Sequence of chain 1.A:
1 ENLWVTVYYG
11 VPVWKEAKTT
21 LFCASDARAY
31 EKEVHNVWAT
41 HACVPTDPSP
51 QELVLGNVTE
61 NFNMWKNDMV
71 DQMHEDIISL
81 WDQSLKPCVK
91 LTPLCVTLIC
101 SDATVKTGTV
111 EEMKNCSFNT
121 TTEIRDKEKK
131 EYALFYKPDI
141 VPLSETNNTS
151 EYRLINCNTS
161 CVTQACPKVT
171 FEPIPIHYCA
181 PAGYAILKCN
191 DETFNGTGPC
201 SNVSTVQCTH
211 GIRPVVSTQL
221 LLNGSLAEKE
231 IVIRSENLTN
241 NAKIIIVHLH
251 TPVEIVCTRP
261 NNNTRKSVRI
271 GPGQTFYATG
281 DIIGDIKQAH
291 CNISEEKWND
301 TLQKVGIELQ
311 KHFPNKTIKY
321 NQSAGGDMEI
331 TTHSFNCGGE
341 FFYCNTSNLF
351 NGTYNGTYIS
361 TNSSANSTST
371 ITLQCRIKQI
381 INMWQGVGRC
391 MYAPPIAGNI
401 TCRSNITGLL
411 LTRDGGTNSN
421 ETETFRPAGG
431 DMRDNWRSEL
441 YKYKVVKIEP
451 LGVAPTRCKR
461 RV

This small molecule binds to this protein.
Small molecule (SMILES): CC(=O)N[C@H]1[C@H](O[C@H]2[C@H](O)[C@@H](NC(C)=O)CO[C@@H]2CO)O[C@H](CO)[C@@H](O)[C@@H]1O

Binding-site contacts:
Ligand atom O7 contacts residue ASN158 of chain 1.A at 3.8 Å.
Ligand atom O7 contacts residue LEU143 of chain 1.A at 4.5 Å.
Ligand atom C6 contacts residue ASN158 of chain 1.A at 4.2 Å.
Ligand atom C3 contacts residue ASN158 of chain 1.A at 3.3 Å.
Ligand atom O3 contacts residue ASN158 of chain 1.A at 4.1 Å.
Ligand atom C8 contacts residue ASN158 of chain 1.A at 3.5 Å.
Ligand atom C4 contacts residue ASN158 of chain 1.A at 3.6 Å.
Ligand atom O6 contacts residue ASN158 of chain 1.A at 4.4 Å.
Ligand atom N2 contacts residue ASN158 of chain 1.A at 2.6 Å (h-bond).
Ligand atom C5 contacts residue ASN158 of chain 1.A at 3.3 Å.
Ligand atom O5 contacts residue ASN158 of chain 1.A at 2.0 Å (h-bond).
Ligand atom C1 contacts residue ASN158 of chain 1.A at 1.3 Å.
Ligand atom O7 contacts residue ARG153 of chain 1.A at 2.6 Å (salt-bridge).
Ligand atom C7 contacts residue ARG153 of chain 1.A at 3.8 Å.
Ligand atom N2 contacts residue ARG153 of chain 1.A at 4.2 Å.
Ligand atom C7 contacts residue ASN158 of chain 1.A at 3.2 Å.
Ligand atom C2 contacts residue ASN158 of chain 1.A at 2.0 Å.